Sequence of chain 1.D:
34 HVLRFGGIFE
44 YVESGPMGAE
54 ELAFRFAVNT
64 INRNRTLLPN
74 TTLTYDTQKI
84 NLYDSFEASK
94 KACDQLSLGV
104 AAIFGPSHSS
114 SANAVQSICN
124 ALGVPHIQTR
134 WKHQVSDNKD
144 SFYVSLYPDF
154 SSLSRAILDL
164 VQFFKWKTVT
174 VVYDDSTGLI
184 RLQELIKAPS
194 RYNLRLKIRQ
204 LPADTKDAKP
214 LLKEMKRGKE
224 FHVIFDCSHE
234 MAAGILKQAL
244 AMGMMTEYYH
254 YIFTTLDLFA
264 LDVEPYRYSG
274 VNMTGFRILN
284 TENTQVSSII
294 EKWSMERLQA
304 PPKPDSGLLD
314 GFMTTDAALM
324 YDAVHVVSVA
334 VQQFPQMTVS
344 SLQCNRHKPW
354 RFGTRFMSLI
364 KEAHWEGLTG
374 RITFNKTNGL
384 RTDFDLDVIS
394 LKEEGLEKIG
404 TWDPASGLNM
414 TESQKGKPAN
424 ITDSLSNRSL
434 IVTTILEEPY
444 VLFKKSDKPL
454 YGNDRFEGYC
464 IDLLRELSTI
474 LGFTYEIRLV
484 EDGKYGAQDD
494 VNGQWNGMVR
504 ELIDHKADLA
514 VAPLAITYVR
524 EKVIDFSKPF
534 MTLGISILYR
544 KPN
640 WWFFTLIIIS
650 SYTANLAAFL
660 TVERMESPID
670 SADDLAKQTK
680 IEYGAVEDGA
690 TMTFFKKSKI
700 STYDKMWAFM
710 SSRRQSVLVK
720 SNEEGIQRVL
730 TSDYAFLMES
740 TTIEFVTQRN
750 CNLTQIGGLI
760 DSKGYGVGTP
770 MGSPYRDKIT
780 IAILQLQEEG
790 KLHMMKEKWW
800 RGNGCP

The small molecule below binds the protein below.
Small molecule (SMILES): CC(=O)N[C@H]1[C@H](O[C@H]2[C@H](O)[C@@H](NC(C)=O)CO[C@@H]2CO)O[C@H](CO)[C@@H](O[C@@H]2O[C@H](CO[C@H]3O[C@H](CO)[C@@H](O)[C@H](O)[C@@H]3O)[C@@H](O)[C@H](O[C@H]3O[C@H](CO)[C@@H](O)[C@H](O)[C@@H]3O)[C@@H]2O)[C@@H]1O

Binding-site contacts:
Ligand atom O5 contacts residue ARG158 of chain 1.D at 3.0 Å (salt-bridge).
Ligand atom O5 contacts residue THR385 of chain 1.D at 4.4 Å.
Ligand atom O4 contacts residue SER409 of chain 1.D at 4.5 Å.
Ligand atom C5 contacts residue ASN378 of chain 1.D at 3.6 Å.
Ligand atom N2 contacts residue THR380 of chain 1.D at 3.9 Å.
Ligand atom C7 contacts residue ASN381 of chain 1.D at 3.6 Å.
Ligand atom C3 contacts residue ASN378 of chain 1.D at 3.7 Å.
Ligand atom C2 contacts residue ASN378 of chain 1.D at 2.7 Å.
Ligand atom O4 contacts residue ARG158 of chain 1.D at 4.5 Å.
Ligand atom C1 contacts residue ASN381 of chain 1.D at 3.9 Å.
Ligand atom O6 contacts residue ASN378 of chain 1.D at 4.4 Å.
Ligand atom C8 contacts residue THR380 of chain 1.D at 3.6 Å.
Ligand atom O2 contacts residue ASP162 of chain 1.D at 4.4 Å.
Ligand atom O2 contacts residue ARG194 of chain 1.D at 4.4 Å.
Ligand atom C5 contacts residue ARG158 of chain 1.D at 3.5 Å.
Ligand atom O2 contacts residue ARG158 of chain 1.D at 4.2 Å.
Ligand atom C2 contacts residue THR380 of chain 1.D at 4.3 Å.
Ligand atom O7 contacts residue ASN381 of chain 1.D at 2.9 Å (h-bond).
Ligand atom O5 contacts residue SER154 of chain 1.D at 4.1 Å.
Ligand atom C2 contacts residue ASN381 of chain 1.D at 3.9 Å.
Ligand atom C5 contacts residue THR385 of chain 1.D at 4.1 Å.
Ligand atom C1 contacts residue ASN378 of chain 1.D at 1.4 Å.
Ligand atom O3 contacts residue ASP162 of chain 1.D at 4.0 Å.
Ligand atom O7 contacts residue THR380 of chain 1.D at 3.9 Å.
Ligand atom C6 contacts residue ARG158 of chain 1.D at 3.5 Å.
Ligand atom C7 contacts residue THR380 of chain 1.D at 3.6 Å.
Ligand atom C1 contacts residue THR380 of chain 1.D at 4.4 Å.
Ligand atom C1 contacts residue THR385 of chain 1.D at 4.2 Å.
Ligand atom C1 contacts residue ARG158 of chain 1.D at 4.3 Å.
Ligand atom C4 contacts residue ASN378 of chain 1.D at 4.2 Å.
Ligand atom C7 contacts residue ASN378 of chain 1.D at 4.2 Å.
Ligand atom N2 contacts residue ASN378 of chain 1.D at 3.0 Å (h-bond).
Ligand atom N2 contacts residue ASN381 of chain 1.D at 3.0 Å (h-bond).
Ligand atom O5 contacts residue ASN378 of chain 1.D at 2.4 Å (h-bond).